Binding-site contacts:
Ligand atom C4 contacts residue ASN367 of chain 1.A at 4.2 Å.
Ligand atom O3 contacts residue ALA314 of chain 1.A at 4.0 Å.
Ligand atom N2 contacts residue ASN367 of chain 1.A at 2.9 Å (h-bond).
Ligand atom C1 contacts residue TYR363 of chain 1.A at 3.8 Å (hydrophobic).
Ligand atom C5 contacts residue 4PN1 of chain 1.D at 4.2 Å.
Ligand atom C1 contacts residue 4PN1 of chain 1.D at 3.4 Å.
Ligand atom O7 contacts residue SER231 of chain 1.A at 3.9 Å.
Ligand atom C6 contacts residue GLU531 of chain 1.A at 3.7 Å.
Ligand atom O7 contacts residue ASN367 of chain 1.A at 4.1 Å.
Ligand atom O6 contacts residue LYS307 of chain 1.A at 4.0 Å.
Ligand atom C3 contacts residue ASN367 of chain 1.A at 3.8 Å.
Ligand atom O5 contacts residue ASN367 of chain 1.A at 2.4 Å (h-bond).
Ligand atom C6 contacts residue GLU311 of chain 1.A at 3.1 Å.
Ligand atom O5 contacts residue 4PN1 of chain 1.D at 3.5 Å (h-bond).
Ligand atom O6 contacts residue GLU311 of chain 1.A at 3.2 Å (salt-bridge).
Ligand atom C8 contacts residue ASN367 of chain 1.A at 3.5 Å.
Ligand atom O6 contacts residue TRP528 of chain 1.A at 4.1 Å.
Ligand atom O2 contacts residue GLU311 of chain 1.A at 4.0 Å.
Ligand atom C7 contacts residue 4PN1 of chain 1.D at 4.2 Å.
Ligand atom C6 contacts residue ALA310 of chain 1.A at 3.7 Å (hydrophobic).
Ligand atom C5 contacts residue GLU311 of chain 1.A at 3.0 Å.
Ligand atom C2 contacts residue 4PN1 of chain 1.D at 3.1 Å.
Ligand atom O5 contacts residue GLU311 of chain 1.A at 3.6 Å (salt-bridge).
Ligand atom O4 contacts residue 4PN1 of chain 1.D at 3.3 Å.
Ligand atom C5 contacts residue ASN367 of chain 1.A at 3.7 Å.
Ligand atom C6 contacts residue ASN367 of chain 1.A at 4.1 Å.
Ligand atom C7 contacts residue ASN367 of chain 1.A at 3.3 Å.
Ligand atom C1 contacts residue ALA314 of chain 1.A at 3.6 Å (hydrophobic).
Ligand atom O6 contacts residue ASN367 of chain 1.A at 3.6 Å.
Ligand atom O7 contacts residue 4PN1 of chain 1.D at 3.8 Å.
Ligand atom O6 contacts residue GLU531 of chain 1.A at 3.5 Å (salt-bridge).
Ligand atom O5 contacts residue ALA314 of chain 1.A at 3.6 Å.
Ligand atom O3 contacts residue 4PN1 of chain 1.D at 2.8 Å.
Ligand atom C4 contacts residue 4PN1 of chain 1.D at 3.6 Å.
Ligand atom N2 contacts residue 4PN1 of chain 1.D at 4.1 Å.
Ligand atom C2 contacts residue ASN367 of chain 1.A at 2.4 Å.
Ligand atom O6 contacts residue 4PN1 of chain 1.D at 3.2 Å.
Ligand atom O6 contacts residue ALA310 of chain 1.A at 3.9 Å.
Ligand atom C3 contacts residue 4PN1 of chain 1.D at 3.7 Å.
Ligand atom C1 contacts residue ASN367 of chain 1.A at 1.4 Å.

A protein and the small-molecule ligand that binds it are described below.
Small molecule (SMILES): CC(=O)N[C@H]1[C@@H](O[C@H]2[C@H](O)[C@@H](NC(C)=O)CO[C@@H]2CO)O[C@H](CO)[C@@H](O[C@@H]2O[C@H](CO)[C@@H](O)[C@H](O[C@@H]3O[C@H](CO)[C@@H](O)[C@H](O[C@H]4O[C@H](CO)[C@@H](O)[C@H](O)[C@@H]4O)[C@@H]3O)[C@@H]2O)[C@@H]1O

Sequence of chain 1.A:
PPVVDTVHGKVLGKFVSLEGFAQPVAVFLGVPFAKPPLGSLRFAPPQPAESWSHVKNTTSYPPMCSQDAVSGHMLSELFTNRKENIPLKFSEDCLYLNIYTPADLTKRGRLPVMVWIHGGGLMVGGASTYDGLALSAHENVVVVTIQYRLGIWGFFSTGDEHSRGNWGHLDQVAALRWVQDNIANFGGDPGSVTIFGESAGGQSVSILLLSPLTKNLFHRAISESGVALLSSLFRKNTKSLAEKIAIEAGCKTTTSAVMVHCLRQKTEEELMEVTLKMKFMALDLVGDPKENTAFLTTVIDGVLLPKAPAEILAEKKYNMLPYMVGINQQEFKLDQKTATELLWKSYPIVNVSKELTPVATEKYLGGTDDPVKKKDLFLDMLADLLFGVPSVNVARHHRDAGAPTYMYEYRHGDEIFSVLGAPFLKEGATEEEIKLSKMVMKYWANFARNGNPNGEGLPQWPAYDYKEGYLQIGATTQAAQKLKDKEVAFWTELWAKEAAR